Sequence of chain 1.E:
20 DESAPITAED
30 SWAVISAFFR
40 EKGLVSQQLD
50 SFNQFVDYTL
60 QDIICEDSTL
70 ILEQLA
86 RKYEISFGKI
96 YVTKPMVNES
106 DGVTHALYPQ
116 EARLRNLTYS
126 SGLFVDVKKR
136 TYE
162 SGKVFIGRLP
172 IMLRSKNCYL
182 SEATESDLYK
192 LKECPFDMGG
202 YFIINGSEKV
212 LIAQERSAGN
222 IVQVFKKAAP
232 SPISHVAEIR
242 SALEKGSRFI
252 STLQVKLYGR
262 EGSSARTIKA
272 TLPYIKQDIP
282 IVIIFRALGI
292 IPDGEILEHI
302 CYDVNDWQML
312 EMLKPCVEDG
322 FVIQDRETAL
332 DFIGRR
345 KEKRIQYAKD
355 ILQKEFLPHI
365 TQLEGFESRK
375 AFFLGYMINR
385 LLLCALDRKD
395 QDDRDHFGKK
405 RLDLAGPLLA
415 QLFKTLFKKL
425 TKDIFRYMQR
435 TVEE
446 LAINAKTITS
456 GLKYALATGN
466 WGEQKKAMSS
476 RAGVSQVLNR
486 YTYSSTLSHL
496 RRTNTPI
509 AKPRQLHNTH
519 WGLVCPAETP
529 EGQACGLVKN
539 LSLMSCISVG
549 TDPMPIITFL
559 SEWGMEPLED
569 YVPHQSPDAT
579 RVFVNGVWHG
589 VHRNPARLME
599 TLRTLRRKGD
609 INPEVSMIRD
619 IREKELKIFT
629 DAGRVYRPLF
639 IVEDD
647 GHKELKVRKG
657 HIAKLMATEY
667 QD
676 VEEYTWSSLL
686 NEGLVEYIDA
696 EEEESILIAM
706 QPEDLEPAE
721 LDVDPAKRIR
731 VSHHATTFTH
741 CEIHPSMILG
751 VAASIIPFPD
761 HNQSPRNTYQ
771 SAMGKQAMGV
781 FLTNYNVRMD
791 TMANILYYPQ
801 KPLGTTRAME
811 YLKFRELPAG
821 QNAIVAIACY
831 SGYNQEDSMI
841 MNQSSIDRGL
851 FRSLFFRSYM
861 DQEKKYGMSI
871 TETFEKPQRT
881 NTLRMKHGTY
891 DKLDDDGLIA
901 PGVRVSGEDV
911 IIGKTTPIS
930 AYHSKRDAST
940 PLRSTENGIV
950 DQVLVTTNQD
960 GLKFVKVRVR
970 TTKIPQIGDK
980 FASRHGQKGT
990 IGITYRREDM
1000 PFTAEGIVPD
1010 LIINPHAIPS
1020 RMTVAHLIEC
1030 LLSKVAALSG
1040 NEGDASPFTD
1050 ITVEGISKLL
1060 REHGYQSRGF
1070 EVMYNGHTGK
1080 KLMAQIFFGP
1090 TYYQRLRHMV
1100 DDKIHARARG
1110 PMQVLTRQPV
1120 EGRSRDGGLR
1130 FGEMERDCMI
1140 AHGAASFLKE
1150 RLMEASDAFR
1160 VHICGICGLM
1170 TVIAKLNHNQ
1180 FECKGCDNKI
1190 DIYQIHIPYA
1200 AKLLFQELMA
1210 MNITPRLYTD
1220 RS

Binding-site contacts:
Ligand atom C2' contacts residue ASP485 of chain 1.D at 3.4 Å.
Ligand atom O2' contacts residue LYS979 of chain 1.E at 3.9 Å.
Ligand atom O2' contacts residue ARG446 of chain 1.D at 3.5 Å (salt-bridge).
Ligand atom C5' contacts residue GLY478 of chain 1.E at 4.1 Å.
Ligand atom C4' contacts residue ASP485 of chain 1.D at 3.2 Å.
Ligand atom C4' contacts residue HIS1097 of chain 1.E at 3.5 Å.
Ligand atom N2 contacts residue ARG350 of chain 1.D at 3.9 Å.
Ligand atom C4' contacts residue ASP483 of chain 1.D at 3.9 Å.
Ligand atom C5' contacts residue MG1 of chain 1.P at 3.2 Å.
Ligand atom C5' contacts residue ASP483 of chain 1.D at 3.8 Å.
Ligand atom N2 contacts residue GLN447 of chain 1.D at 3.7 Å.
Ligand atom O3' contacts residue MG1 of chain 1.P at 2.1 Å.
Ligand atom C4' contacts residue MG1 of chain 1.P at 2.5 Å.
Ligand atom O2' contacts residue ASN465 of chain 1.E at 3.8 Å.
Ligand atom O4' contacts residue HIS1097 of chain 1.E at 3.8 Å.
Ligand atom OP1 contacts residue LYS979 of chain 1.E at 4.0 Å.
Ligand atom C3' contacts residue MG1 of chain 1.P at 2.7 Å.
Ligand atom OP1 contacts residue LYS987 of chain 1.E at 3.8 Å.
Ligand atom O2' contacts residue MG1 of chain 1.P at 3.1 Å.
Ligand atom O2' contacts residue GLN776 of chain 1.E at 3.8 Å.
Ligand atom O2' contacts residue GLN481 of chain 1.E at 3.3 Å.
Ligand atom OP1 contacts residue GLN776 of chain 1.E at 3.3 Å (h-bond).
Ligand atom O5' contacts residue GLN1112 of chain 1.E at 3.6 Å.
Ligand atom C5' contacts residue HIS1097 of chain 1.E at 3.6 Å.
Ligand atom O3' contacts residue ASP483 of chain 1.D at 3.3 Å (salt-bridge).
Ligand atom O3' contacts residue LYS979 of chain 1.E at 3.2 Å (salt-bridge).
Ligand atom C1' contacts residue ASP485 of chain 1.D at 3.8 Å.
Ligand atom C3' contacts residue ASP485 of chain 1.D at 3.6 Å.
Ligand atom C2' contacts residue MG1 of chain 1.P at 3.5 Å.
Ligand atom O2' contacts residue ASP485 of chain 1.D at 2.4 Å (salt-bridge).
Ligand atom O4' contacts residue ASP485 of chain 1.D at 3.7 Å.
Ligand atom OP2 contacts residue GLU529 of chain 1.E at 3.9 Å.
Ligand atom O3' contacts residue ASP485 of chain 1.D at 3.5 Å (salt-bridge).
Ligand atom O3' contacts residue GLN776 of chain 1.E at 3.8 Å.
Ligand atom C5' contacts residue GLN776 of chain 1.E at 3.3 Å.
Ligand atom O4' contacts residue MG1 of chain 1.P at 3.7 Å.
Ligand atom OP1 contacts residue LYS323 of chain 1.D at 3.8 Å.
Ligand atom C4' contacts residue GLY478 of chain 1.E at 4.1 Å.
Ligand atom O3' contacts residue GLN481 of chain 1.E at 4.0 Å.
Ligand atom P contacts residue LYS979 of chain 1.E at 4.1 Å.

Sequence of chain 1.D:
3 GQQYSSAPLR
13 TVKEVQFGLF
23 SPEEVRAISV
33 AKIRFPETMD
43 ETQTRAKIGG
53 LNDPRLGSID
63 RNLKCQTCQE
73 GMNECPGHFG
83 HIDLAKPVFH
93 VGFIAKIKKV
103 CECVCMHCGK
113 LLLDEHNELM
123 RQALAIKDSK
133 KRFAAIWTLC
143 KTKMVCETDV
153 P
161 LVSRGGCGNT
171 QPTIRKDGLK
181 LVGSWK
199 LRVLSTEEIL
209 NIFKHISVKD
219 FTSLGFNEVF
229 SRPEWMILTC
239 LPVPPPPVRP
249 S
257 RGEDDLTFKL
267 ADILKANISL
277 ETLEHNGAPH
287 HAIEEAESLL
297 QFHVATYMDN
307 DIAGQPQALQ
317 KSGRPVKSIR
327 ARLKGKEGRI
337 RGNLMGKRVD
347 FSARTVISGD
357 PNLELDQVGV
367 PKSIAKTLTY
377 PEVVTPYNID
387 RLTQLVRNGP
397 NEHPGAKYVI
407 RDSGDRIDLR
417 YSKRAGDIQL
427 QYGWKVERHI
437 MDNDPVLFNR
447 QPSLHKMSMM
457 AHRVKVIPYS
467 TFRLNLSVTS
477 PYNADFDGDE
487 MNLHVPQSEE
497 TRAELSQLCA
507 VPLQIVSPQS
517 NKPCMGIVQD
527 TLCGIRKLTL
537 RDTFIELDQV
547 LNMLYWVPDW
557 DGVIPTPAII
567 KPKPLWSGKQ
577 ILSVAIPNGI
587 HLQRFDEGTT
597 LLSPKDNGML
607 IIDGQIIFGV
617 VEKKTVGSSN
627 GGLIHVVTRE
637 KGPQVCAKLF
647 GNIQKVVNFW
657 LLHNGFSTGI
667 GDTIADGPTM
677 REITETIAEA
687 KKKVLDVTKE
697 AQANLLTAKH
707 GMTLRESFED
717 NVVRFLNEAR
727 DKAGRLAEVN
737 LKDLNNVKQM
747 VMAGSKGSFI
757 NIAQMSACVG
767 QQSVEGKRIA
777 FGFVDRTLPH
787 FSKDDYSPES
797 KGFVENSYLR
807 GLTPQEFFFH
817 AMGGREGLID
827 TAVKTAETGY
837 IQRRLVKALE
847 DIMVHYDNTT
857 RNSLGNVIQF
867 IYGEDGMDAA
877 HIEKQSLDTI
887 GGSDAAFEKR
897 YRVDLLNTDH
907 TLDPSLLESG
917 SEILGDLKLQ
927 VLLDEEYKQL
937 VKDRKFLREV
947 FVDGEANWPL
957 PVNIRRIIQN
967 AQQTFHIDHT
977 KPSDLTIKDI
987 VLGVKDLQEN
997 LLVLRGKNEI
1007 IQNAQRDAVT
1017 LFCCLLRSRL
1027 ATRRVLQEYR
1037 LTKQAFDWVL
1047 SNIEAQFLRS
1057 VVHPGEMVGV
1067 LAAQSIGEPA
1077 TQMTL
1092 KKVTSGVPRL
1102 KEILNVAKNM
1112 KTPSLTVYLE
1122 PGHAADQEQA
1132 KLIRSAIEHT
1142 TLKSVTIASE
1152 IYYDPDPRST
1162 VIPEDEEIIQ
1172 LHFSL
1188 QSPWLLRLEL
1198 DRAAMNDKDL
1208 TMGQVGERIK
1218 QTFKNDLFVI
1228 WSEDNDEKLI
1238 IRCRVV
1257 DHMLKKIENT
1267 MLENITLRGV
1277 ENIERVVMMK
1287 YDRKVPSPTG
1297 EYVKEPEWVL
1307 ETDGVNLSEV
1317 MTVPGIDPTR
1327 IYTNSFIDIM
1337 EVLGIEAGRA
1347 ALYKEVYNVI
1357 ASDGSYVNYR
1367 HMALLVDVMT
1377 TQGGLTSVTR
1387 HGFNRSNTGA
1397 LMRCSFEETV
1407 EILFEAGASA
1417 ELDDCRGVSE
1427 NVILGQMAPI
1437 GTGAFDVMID

A protein and the small-molecule ligand that binds it are described below.
Small molecule (SMILES): Nc1ccn([C@@H]2O[C@H](CO[P](=O)(O)O[C@H]3[C@@H](O)[C@H](n4ccc(=O)[nH]c4=O)O[C@@H]3CO[P](=O)(O)O[C@H]3[C@@H](O)[C@H](n4cnc5c(N)ncnc54)O[C@@H]3CO)[C@@H](O[P](=O)(O)OC[C@H]3O[C@@H](n4cnc5c(=O)nc(N)[nH]c54)[C@H](O)[C@@H]3O[P](=O)(O)OC[C@H]3O[C@@H](n4cnc5c(N)ncnc54)[C@H](O)[C@@H]3O[P](=O)(O)OC[C@H]3O[C@@H](n4cnc5c(=O)nc(N)[nH]c54)[C@H](O)[C@@H]3O[P](=O)(O)OC[C@H]3O[C@@H](n4cnc5c(N)ncnc54)[C@H](O)[C@@H]3O[P](=O)(O)OC[C@H]3O[C@@H](n4cnc5c(=O)nc(N)[nH]c54)[C@H](O)[C@@H]3O[P](=O)(O)OC[C@H]3O[C@@H](n4cnc5c(=O)nc(N)[nH]c54)[C@H](O)[C@@H]3O)[C@H]2O)c(=O)n1